The small molecule below binds the protein below.
Small molecule (SMILES): CC[C@H](C)[C@@H]1NC(=O)[C@H](CC(=O)O)NC(=O)[C@H](C(C)C)NC(=O)[C@@H](NC(C)=O)CCSC[C@@H](C(N)=O)NC(=O)[C@H](CC(N)=O)NC(=O)[C@H](CC(N)=O)NC(=O)[C@H](CC(N)=O)NC1=O

Binding-site contacts:
Ligand atom CG contacts residue VAL76 of chain 1.A at 3.2 Å (hydrophobic).
Ligand atom CG contacts residue TYR125 of chain 1.A at 3.3 Å (hydrophobic).
Ligand atom CG contacts residue THR107 of chain 1.A at 3.6 Å.
Ligand atom OD1 contacts residue VAL212 of chain 1.A at 3.4 Å.
Ligand atom OD1 contacts residue TRP213 of chain 1.A at 4.0 Å.
Ligand atom ND2 contacts residue GLY214 of chain 1.A at 2.9 Å (h-bond).
Ligand atom ND2 contacts residue ARG73 of chain 1.A at 3.7 Å.
Ligand atom CA contacts residue TRP213 of chain 1.A at 3.7 Å (hydrophobic).
Ligand atom OD1 contacts residue THR107 of chain 1.A at 2.9 Å (h-bond).
Ligand atom CG contacts residue TYR125 of chain 1.A at 3.6 Å (hydrophobic).
Ligand atom O contacts residue TRP213 of chain 1.A at 3.2 Å.
Ligand atom O contacts residue PRO75 of chain 1.A at 3.7 Å.
Ligand atom O contacts residue TRP213 of chain 1.A at 3.6 Å.
Ligand atom CB contacts residue ALA77 of chain 1.A at 3.7 Å (hydrophobic).
Ligand atom CB contacts residue VAL212 of chain 1.A at 3.4 Å (hydrophobic).
Ligand atom O contacts residue GLY214 of chain 1.A at 2.9 Å (h-bond).
Ligand atom ND2 contacts residue VAL76 of chain 1.A at 3.3 Å (h-bond).
Ligand atom OD1 contacts residue TYR125 of chain 1.A at 3.4 Å (h-bond).
Ligand atom CB contacts residue TRP213 of chain 1.A at 3.4 Å (hydrophobic).
Ligand atom ND2 contacts residue THR107 of chain 1.A at 2.9 Å (h-bond).
Ligand atom CB contacts residue VAL76 of chain 1.A at 3.6 Å (hydrophobic).
Ligand atom OD1 contacts residue VAL76 of chain 1.A at 3.3 Å (h-bond).
Ligand atom CG contacts residue GLY214 of chain 1.A at 3.8 Å.
Ligand atom OD1 contacts residue GLY106 of chain 1.A at 3.1 Å.
Ligand atom CG contacts residue ARG73 of chain 1.A at 3.7 Å.
Ligand atom CD1 contacts residue THR107 of chain 1.A at 3.5 Å.
Ligand atom ND2 contacts residue TYR125 of chain 1.A at 2.8 Å (h-bond).
Ligand atom CG contacts residue TRP213 of chain 1.A at 3.9 Å (hydrophobic).
Ligand atom OD1 contacts residue PRO75 of chain 1.A at 3.2 Å.
Ligand atom CB contacts residue GLY214 of chain 1.A at 3.8 Å.
Ligand atom CG contacts residue VAL212 of chain 1.A at 3.5 Å (hydrophobic).
Ligand atom O contacts residue VAL212 of chain 1.A at 3.4 Å (h-bond).
Ligand atom CB contacts residue TYR125 of chain 1.A at 3.6 Å (hydrophobic).
Ligand atom C contacts residue TRP213 of chain 1.A at 3.5 Å (hydrophobic).
Ligand atom OD1 contacts residue ARG73 of chain 1.A at 2.8 Å (salt-bridge).
Ligand atom OD2 contacts residue TYR125 of chain 1.A at 2.6 Å (h-bond).
Ligand atom OD1 contacts residue GLY214 of chain 1.A at 3.2 Å.
Ligand atom N contacts residue TRP213 of chain 1.A at 3.9 Å.
Ligand atom ND2 contacts residue VAL212 of chain 1.A at 2.9 Å (h-bond).
Ligand atom ND2 contacts residue TRP213 of chain 1.A at 3.7 Å.

Sequence of chain 1.A:
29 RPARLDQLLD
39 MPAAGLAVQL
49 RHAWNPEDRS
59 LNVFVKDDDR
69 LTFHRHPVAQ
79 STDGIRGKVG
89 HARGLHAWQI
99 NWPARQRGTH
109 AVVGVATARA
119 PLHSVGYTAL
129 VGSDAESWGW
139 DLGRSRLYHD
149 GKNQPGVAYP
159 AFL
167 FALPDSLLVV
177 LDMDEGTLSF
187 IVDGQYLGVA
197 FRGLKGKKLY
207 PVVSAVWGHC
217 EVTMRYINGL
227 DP